Binding-site contacts:
Ligand atom CB contacts residue TYR171 of chain 1.A at 3.5 Å (hydrophobic).
Ligand atom CB contacts residue ASP77 of chain 1.A at 3.5 Å.
Ligand atom CE contacts residue ALA152 of chain 1.A at 3.2 Å (hydrophobic).
Ligand atom C contacts residue TYR7 of chain 1.A at 3.3 Å (hydrophobic).
Ligand atom O contacts residue TYR159 of chain 1.A at 2.4 Å (h-bond).
Ligand atom CG contacts residue ASP77 of chain 1.A at 3.5 Å.
Ligand atom OXT contacts residue TYR84 of chain 1.A at 2.9 Å (h-bond).
Ligand atom N contacts residue ASP77 of chain 1.A at 2.7 Å (salt-bridge).
Ligand atom CB contacts residue GLU63 of chain 1.A at 2.7 Å.
Ligand atom C contacts residue ASP77 of chain 1.A at 3.5 Å.
Ligand atom OG contacts residue ARG114 of chain 1.A at 2.8 Å (salt-bridge).
Ligand atom CA contacts residue TYR99 of chain 1.A at 3.5 Å (hydrophobic).
Ligand atom CE1 contacts residue GLN155 of chain 1.A at 3.3 Å.
Ligand atom NZ contacts residue ASP116 of chain 1.A at 3.1 Å (salt-bridge).
Ligand atom SD contacts residue ALA152 of chain 1.A at 3.4 Å.
Ligand atom N contacts residue TYR99 of chain 1.A at 3.1 Å (h-bond).
Ligand atom OXT contacts residue THR143 of chain 1.A at 2.9 Å (h-bond).
Ligand atom OG contacts residue GLN70 of chain 1.A at 2.8 Å (h-bond).
Ligand atom CE contacts residue ASP116 of chain 1.A at 3.3 Å.
Ligand atom CG2 contacts residue TYR9 of chain 1.A at 3.3 Å (hydrophobic).
Ligand atom CA contacts residue ASP77 of chain 1.A at 3.5 Å.
Ligand atom CG2 contacts residue TYR7 of chain 1.A at 3.3 Å (hydrophobic).
Ligand atom CB contacts residue TYR7 of chain 1.A at 3.5 Å (hydrophobic).
Ligand atom CE contacts residue ALA150 of chain 1.A at 3.3 Å (hydrophobic).
Ligand atom CA contacts residue TYR7 of chain 1.A at 3.2 Å (hydrophobic).
Ligand atom CD1 contacts residue VAL67 of chain 1.A at 3.5 Å (hydrophobic).
Ligand atom N contacts residue GLU63 of chain 1.A at 3.1 Å (salt-bridge).
Ligand atom CB contacts residue GLN70 of chain 1.A at 3.0 Å.
Ligand atom CG1 contacts residue GLU63 of chain 1.A at 3.1 Å.
Ligand atom N contacts residue TRP167 of chain 1.A at 2.8 Å.
Ligand atom CD1 contacts residue TYR159 of chain 1.A at 3.3 Å (hydrophobic).
Ligand atom O contacts residue TYR7 of chain 1.A at 3.3 Å.
Ligand atom O contacts residue TRP147 of chain 1.A at 2.9 Å (h-bond).
Ligand atom OG1 contacts residue LYS146 of chain 1.A at 2.6 Å (salt-bridge).
Ligand atom CB contacts residue TYR99 of chain 1.A at 3.4 Å (hydrophobic).
Ligand atom CB contacts residue TYR9 of chain 1.A at 3.4 Å (hydrophobic).
Ligand atom CE contacts residue TRP147 of chain 1.A at 3.3 Å (hydrophobic).
Ligand atom CE2 contacts residue GLN156 of chain 1.A at 3.5 Å.
Ligand atom O contacts residue LYS146 of chain 1.A at 2.9 Å (salt-bridge).
Ligand atom O contacts residue MET5 of chain 1.A at 3.5 Å.

Sequence of chain 1.A:
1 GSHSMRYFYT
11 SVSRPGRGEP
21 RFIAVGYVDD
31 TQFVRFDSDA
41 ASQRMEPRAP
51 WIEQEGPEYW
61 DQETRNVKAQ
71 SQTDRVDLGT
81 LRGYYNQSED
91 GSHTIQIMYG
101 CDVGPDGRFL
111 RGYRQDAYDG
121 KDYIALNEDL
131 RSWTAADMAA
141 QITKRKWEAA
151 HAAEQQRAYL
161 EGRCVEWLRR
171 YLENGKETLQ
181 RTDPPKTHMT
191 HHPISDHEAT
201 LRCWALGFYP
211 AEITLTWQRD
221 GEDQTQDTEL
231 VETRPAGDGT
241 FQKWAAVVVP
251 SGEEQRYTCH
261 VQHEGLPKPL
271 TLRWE

A protein and the small-molecule ligand that binds it are described below.
Small molecule (SMILES): CC[C@H](C)[C@H](NC(=O)[C@H](C)N)C(=O)N[C@@H](Cc1ccccc1)C(=O)N[C@@H](CCC(N)=O)C(=O)N[C@@H](CO)C(=O)N[C@@H](CO)C(=O)N[C@@H](CCSC)C(=O)N[C@H](C(=O)N[C@@H](CCCCN)C(=O)O)[C@@H](C)O